The protein below binds the small molecule below.
Small molecule (SMILES): N[C@@H](Cc1ccc(O)cc1)C(=O)O

Sequence of chain 4.A:
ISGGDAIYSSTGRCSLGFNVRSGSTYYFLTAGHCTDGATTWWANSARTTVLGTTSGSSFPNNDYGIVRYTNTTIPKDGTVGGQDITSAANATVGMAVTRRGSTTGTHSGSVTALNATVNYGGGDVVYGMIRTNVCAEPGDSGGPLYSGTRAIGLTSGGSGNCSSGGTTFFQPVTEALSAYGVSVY

Binding-site contacts:
Ligand atom OH contacts residue GLY158 of chain 4.A at 3.5 Å.
Ligand atom O contacts residue PRO138 of chain 4.A at 3.7 Å.
Ligand atom CD2 contacts residue LEU1 of chain 4.J at 0.7 Å (hydrophobic).
Ligand atom N contacts residue GOL1 of chain 4.O at 2.4 Å (h-bond).
Ligand atom OXT contacts residue SER141 of chain 4.A at 2.3 Å (h-bond).
Ligand atom CE1 contacts residue LEU1 of chain 4.J at 2.1 Å (hydrophobic).
Ligand atom CA contacts residue GOL1 of chain 4.O at 3.7 Å.
Ligand atom CD2 contacts residue ALA136 of chain 4.A at 3.5 Å (hydrophobic).
Ligand atom CD1 contacts residue PRO138 of chain 4.A at 3.5 Å (hydrophobic).
Ligand atom CA contacts residue SER141 of chain 4.A at 2.4 Å.
Ligand atom CE2 contacts residue ALA136 of chain 4.A at 3.5 Å (hydrophobic).
Ligand atom CZ contacts residue GLY158 of chain 4.A at 3.8 Å.
Ligand atom CE2 contacts residue GLY158 of chain 4.A at 3.7 Å.
Ligand atom OH contacts residue SER159 of chain 4.A at 3.3 Å.
Ligand atom CZ contacts residue ALA136 of chain 4.A at 3.2 Å (hydrophobic).
Ligand atom O contacts residue SER141 of chain 4.A at 2.5 Å (h-bond).
Ligand atom OXT contacts residue HIS33 of chain 4.A at 2.7 Å (h-bond).
Ligand atom O contacts residue LEU1 of chain 4.J at 0.0 Å (h-bond).
Ligand atom CA contacts residue PRO138 of chain 4.A at 3.8 Å (hydrophobic).
Ligand atom C contacts residue LEU1 of chain 4.J at 0.0 Å (hydrophobic).
Ligand atom OH contacts residue ALA136 of chain 4.A at 3.2 Å (h-bond).
Ligand atom N contacts residue SER141 of chain 4.A at 3.0 Å (h-bond).
Ligand atom OH contacts residue LEU1 of chain 4.J at 3.4 Å.
Ligand atom CG contacts residue LEU1 of chain 4.J at 1.0 Å (hydrophobic).
Ligand atom OH contacts residue GLY160 of chain 4.A at 3.0 Å (h-bond).
Ligand atom CA contacts residue LEU1 of chain 4.J at 0.1 Å (hydrophobic).
Ligand atom O contacts residue ASP140 of chain 4.A at 3.8 Å.
Ligand atom C contacts residue SER141 of chain 4.A at 1.6 Å.
Ligand atom O contacts residue GLY139 of chain 4.A at 2.8 Å (h-bond).
Ligand atom CB contacts residue GLU137 of chain 4.A at 3.9 Å.
Ligand atom CB contacts residue SER141 of chain 4.A at 2.5 Å.
Ligand atom CZ contacts residue LEU1 of chain 4.J at 2.0 Å (hydrophobic).
Ligand atom OXT contacts residue LEU1 of chain 4.J at 0.0 Å (h-bond).
Ligand atom N contacts residue LEU1 of chain 4.J at 0.0 Å (h-bond).
Ligand atom CD2 contacts residue GLY157 of chain 4.A at 3.8 Å.
Ligand atom CD1 contacts residue GLU137 of chain 4.A at 3.6 Å.
Ligand atom CD1 contacts residue LEU1 of chain 4.J at 1.8 Å (hydrophobic).
Ligand atom CE2 contacts residue LEU1 of chain 4.J at 1.3 Å (hydrophobic).
Ligand atom C contacts residue HIS33 of chain 4.A at 3.7 Å.
Ligand atom CB contacts residue LEU1 of chain 4.J at 0.8 Å (hydrophobic).